Sequence of chain 38.E:
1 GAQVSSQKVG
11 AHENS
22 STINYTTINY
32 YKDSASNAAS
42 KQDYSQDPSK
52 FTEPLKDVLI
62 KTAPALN

Binding-site contacts:
Ligand atom C contacts residue GLN3 of chain 38.E at 3.8 Å.
Ligand atom CB contacts residue VAL4 of chain 38.E at 4.0 Å (hydrophobic).
Ligand atom OG contacts residue GLN3 of chain 38.E at 3.3 Å (h-bond).
Ligand atom N contacts residue ALA2 of chain 38.E at 4.3 Å.
Ligand atom O contacts residue VAL4 of chain 38.E at 4.2 Å.
Ligand atom C contacts residue VAL4 of chain 38.E at 4.5 Å (hydrophobic).
Ligand atom CB contacts residue GLN3 of chain 38.E at 4.1 Å.
Ligand atom CA contacts residue ALA2 of chain 38.E at 3.8 Å (hydrophobic).
Ligand atom O contacts residue GLN3 of chain 38.E at 3.0 Å (h-bond).
Ligand atom CG2 contacts residue VAL4 of chain 38.E at 3.4 Å (hydrophobic).
Ligand atom CG2 contacts residue SER5 of chain 38.E at 3.2 Å.
Ligand atom N contacts residue ALA2 of chain 38.E at 2.8 Å (h-bond).
Ligand atom N contacts residue VAL4 of chain 38.E at 3.0 Å (h-bond).
Ligand atom OE1 contacts residue VAL4 of chain 38.E at 3.3 Å (h-bond).
Ligand atom N contacts residue VAL4 of chain 38.E at 4.1 Å.
Ligand atom CB contacts residue GLN3 of chain 38.E at 3.6 Å.
Ligand atom OE2 contacts residue VAL4 of chain 38.E at 3.6 Å.
Ligand atom C contacts residue ALA2 of chain 38.E at 4.2 Å (hydrophobic).
Ligand atom CB contacts residue ALA2 of chain 38.E at 4.0 Å (hydrophobic).
Ligand atom C contacts residue VAL4 of chain 38.E at 4.4 Å (hydrophobic).
Ligand atom CA contacts residue ALA2 of chain 38.E at 3.4 Å (hydrophobic).
Ligand atom CB contacts residue VAL4 of chain 38.E at 4.2 Å (hydrophobic).
Ligand atom CA contacts residue VAL4 of chain 38.E at 3.5 Å (hydrophobic).
Ligand atom CA contacts residue GLN3 of chain 38.E at 4.3 Å.
Ligand atom CG2 contacts residue GLN3 of chain 38.E at 3.9 Å.
Ligand atom CG1 contacts residue GLN3 of chain 38.E at 3.0 Å.
Ligand atom CA contacts residue VAL4 of chain 38.E at 4.0 Å (hydrophobic).
Ligand atom CG2 contacts residue ALA2 of chain 38.E at 4.3 Å (hydrophobic).
Ligand atom CB contacts residue ALA2 of chain 38.E at 3.5 Å (hydrophobic).
Ligand atom O contacts residue VAL4 of chain 38.E at 4.4 Å.
Ligand atom CD contacts residue VAL4 of chain 38.E at 3.8 Å (hydrophobic).
Ligand atom C contacts residue ALA2 of chain 38.E at 3.6 Å (hydrophobic).
Ligand atom N contacts residue GLN3 of chain 38.E at 4.5 Å.
Ligand atom C contacts residue VAL4 of chain 38.E at 3.5 Å (hydrophobic).

A protein and the small-molecule ligand that binds it are described below.
Small molecule (SMILES): CC[C@H](C)[C@H](N)C(=O)N[C@@H](CO)C(=O)N[C@@H](CCC(=O)O)C(=O)N[C@H](C=O)C(C)C